Binding-site contacts:
Ligand atom N3 contacts residue PRO631 of chain 5.J at 4.1 Å.
Ligand atom N7 contacts residue ASP609 of chain 5.J at 4.0 Å.
Ligand atom C5 contacts residue PRO631 of chain 5.J at 4.4 Å (hydrophobic).
Ligand atom N7 contacts residue HIS630 of chain 5.J at 3.7 Å.
Ligand atom C8 contacts residue HIS630 of chain 5.J at 3.3 Å.
Ligand atom N1 contacts residue PRO631 of chain 5.J at 4.2 Å.
Ligand atom N9 contacts residue HIS630 of chain 5.J at 4.4 Å.
Ligand atom C6 contacts residue SER632 of chain 5.J at 4.0 Å.
Ligand atom C5 contacts residue SER632 of chain 5.J at 3.9 Å.
Ligand atom N6 contacts residue GLY639 of chain 5.J at 3.5 Å (h-bond).
Ligand atom N3 contacts residue GLY639 of chain 5.J at 4.2 Å.
Ligand atom C2 contacts residue PRO631 of chain 5.J at 4.2 Å (hydrophobic).
Ligand atom N7 contacts residue SER632 of chain 5.J at 3.7 Å.
Ligand atom C5 contacts residue PRO420 of chain 5.J at 4.5 Å (hydrophobic).
Ligand atom C6 contacts residue GLY639 of chain 5.J at 3.7 Å.
Ligand atom N1 contacts residue GLY639 of chain 5.J at 3.0 Å (h-bond).
Ligand atom C2 contacts residue ILE622 of chain 5.J at 4.3 Å (hydrophobic).
Ligand atom N6 contacts residue PRO633 of chain 5.J at 4.4 Å.
Ligand atom N6 contacts residue PHE638 of chain 5.J at 3.7 Å.
Ligand atom C2 contacts residue GLY639 of chain 5.J at 2.9 Å.
Ligand atom C4 contacts residue PRO631 of chain 5.J at 4.2 Å (hydrophobic).
Ligand atom N1 contacts residue PHE638 of chain 5.J at 4.1 Å.
Ligand atom N6 contacts residue GLY637 of chain 5.J at 3.4 Å (h-bond).
Ligand atom C6 contacts residue PRO631 of chain 5.J at 4.3 Å (hydrophobic).
Ligand atom N9 contacts residue PRO631 of chain 5.J at 3.8 Å.
Ligand atom N6 contacts residue SER632 of chain 5.J at 3.6 Å.

Sequence of chain 5.J:
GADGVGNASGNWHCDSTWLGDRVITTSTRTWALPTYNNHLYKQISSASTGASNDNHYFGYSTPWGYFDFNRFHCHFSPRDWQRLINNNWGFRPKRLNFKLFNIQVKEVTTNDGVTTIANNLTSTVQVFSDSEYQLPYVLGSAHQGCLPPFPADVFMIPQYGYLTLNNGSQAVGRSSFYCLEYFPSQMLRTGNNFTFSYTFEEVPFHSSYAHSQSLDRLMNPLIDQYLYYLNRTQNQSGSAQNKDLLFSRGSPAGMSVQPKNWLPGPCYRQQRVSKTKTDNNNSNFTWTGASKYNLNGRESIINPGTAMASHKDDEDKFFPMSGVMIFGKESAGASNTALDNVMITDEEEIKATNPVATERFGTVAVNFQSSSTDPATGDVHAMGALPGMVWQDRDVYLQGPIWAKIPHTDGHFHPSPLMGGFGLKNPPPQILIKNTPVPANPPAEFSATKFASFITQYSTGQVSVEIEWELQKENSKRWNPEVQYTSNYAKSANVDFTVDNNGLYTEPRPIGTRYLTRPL

A small-molecule ligand and the protein it binds are described below.
Small molecule (SMILES): Nc1ncnc2[nH]cnc12